Sequence of chain 1.A:
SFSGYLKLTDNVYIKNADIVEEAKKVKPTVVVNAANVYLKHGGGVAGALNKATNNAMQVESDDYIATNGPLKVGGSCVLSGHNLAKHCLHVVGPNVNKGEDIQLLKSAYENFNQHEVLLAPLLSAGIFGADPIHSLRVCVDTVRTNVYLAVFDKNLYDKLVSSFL

This protein binds this small molecule.
Small molecule (SMILES): CC(=O)NCC1(c2ccccc2)CCOCC1

Binding-site contacts:
Ligand atom C07 contacts residue ARG148 of chain 1.A at 4.5 Å.
Ligand atom C08 contacts residue ARG148 of chain 1.A at 3.7 Å.
Ligand atom O09 contacts residue ARG148 of chain 1.A at 3.0 Å (salt-bridge).
Ligand atom C10 contacts residue THR149 of chain 1.A at 4.1 Å.
Ligand atom C05 contacts residue ARG148 of chain 1.A at 4.2 Å.
Ligand atom C01 contacts residue GLU120 of chain 1.A at 3.5 Å.
Ligand atom C11 contacts residue THR149 of chain 1.A at 3.5 Å.
Ligand atom C10 contacts residue ASN117 of chain 1.A at 4.1 Å.
Ligand atom C10 contacts residue ARG148 of chain 1.A at 4.2 Å.